This small molecule binds to this protein.
Small molecule (SMILES): CC(C)CCC[C@@H](C)[C@H]1CC[C@H]2[C@@H]3CC=C4C[C@@H](OC(=O)CCC(=O)O)CC[C@]4(C)[C@H]3CC[C@]12C

Sequence of chain 1.C:
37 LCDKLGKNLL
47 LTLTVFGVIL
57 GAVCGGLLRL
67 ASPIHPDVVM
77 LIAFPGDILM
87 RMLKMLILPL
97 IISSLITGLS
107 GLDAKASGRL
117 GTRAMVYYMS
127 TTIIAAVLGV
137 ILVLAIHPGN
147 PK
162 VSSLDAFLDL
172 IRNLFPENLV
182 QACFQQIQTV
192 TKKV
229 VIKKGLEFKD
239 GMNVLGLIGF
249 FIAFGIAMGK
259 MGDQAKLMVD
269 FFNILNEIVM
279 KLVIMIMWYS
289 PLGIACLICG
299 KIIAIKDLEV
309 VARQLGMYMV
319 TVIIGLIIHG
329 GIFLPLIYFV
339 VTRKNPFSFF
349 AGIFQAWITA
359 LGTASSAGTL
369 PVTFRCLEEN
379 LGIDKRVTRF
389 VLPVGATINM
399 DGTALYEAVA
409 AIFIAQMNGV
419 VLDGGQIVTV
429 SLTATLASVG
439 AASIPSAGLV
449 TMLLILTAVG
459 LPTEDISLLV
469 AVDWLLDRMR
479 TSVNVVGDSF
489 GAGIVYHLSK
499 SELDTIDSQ

Binding-site contacts:
Ligand atom CAQ contacts residue ILE335 of chain 1.C at 4.1 Å (hydrophobic).
Ligand atom CAK contacts residue TYR123 of chain 1.C at 4.0 Å (hydrophobic).
Ligand atom CAO contacts residue ILE335 of chain 1.C at 3.7 Å (hydrophobic).
Ligand atom CAV contacts residue ARG119 of chain 1.C at 4.0 Å.
Ligand atom CBF contacts residue PC11 of chain 1.Z at 4.3 Å.
Ligand atom CBG contacts residue SER126 of chain 1.C at 4.1 Å.
Ligand atom CAM contacts residue THR118 of chain 1.C at 4.2 Å.
Ligand atom CAZ contacts residue LEU496 of chain 1.C at 4.0 Å (hydrophobic).
Ligand atom CAI contacts residue ARG119 of chain 1.C at 4.3 Å.
Ligand atom CAS contacts residue PC11 of chain 1.Z at 4.0 Å.
Ligand atom CAD contacts residue LEU496 of chain 1.C at 4.0 Å (hydrophobic).
Ligand atom CAU contacts residue PC11 of chain 1.Z at 3.7 Å.
Ligand atom CAL contacts residue PC11 of chain 1.Z at 3.7 Å.
Ligand atom CAJ contacts residue ILE335 of chain 1.C at 4.5 Å (hydrophobic).
Ligand atom CAI contacts residue VAL122 of chain 1.C at 4.2 Å (hydrophobic).
Ligand atom CAZ contacts residue VAL122 of chain 1.C at 4.2 Å (hydrophobic).
Ligand atom CAV contacts residue LEU496 of chain 1.C at 3.7 Å (hydrophobic).
Ligand atom OAW contacts residue ARG119 of chain 1.C at 4.3 Å.
Ligand atom CAM contacts residue ARG119 of chain 1.C at 3.8 Å.
Ligand atom CAX contacts residue ARG115 of chain 1.C at 4.1 Å.
Ligand atom CAP contacts residue ILE335 of chain 1.C at 3.8 Å (hydrophobic).
Ligand atom CAK contacts residue VAL122 of chain 1.C at 4.2 Å (hydrophobic).
Ligand atom OAG contacts residue PC11 of chain 1.Z at 3.3 Å.
Ligand atom CBC contacts residue ARG119 of chain 1.C at 4.4 Å.
Ligand atom CAR contacts residue PC11 of chain 1.Z at 4.3 Å.
Ligand atom CAQ contacts residue SER126 of chain 1.C at 4.0 Å.
Ligand atom CAB contacts residue PHE331 of chain 1.C at 4.1 Å (hydrophobic).
Ligand atom CAR contacts residue VAL122 of chain 1.C at 3.7 Å (hydrophobic).
Ligand atom OAF contacts residue ARG115 of chain 1.C at 3.2 Å.
Ligand atom CAN contacts residue ILE335 of chain 1.C at 4.2 Å (hydrophobic).
Ligand atom CAL contacts residue THR118 of chain 1.C at 3.9 Å.
Ligand atom CAI contacts residue LEU496 of chain 1.C at 4.1 Å (hydrophobic).
Ligand atom CAP contacts residue SER126 of chain 1.C at 3.8 Å.
Ligand atom CAY contacts residue PC11 of chain 1.Z at 4.2 Å.
Ligand atom CBC contacts residue VAL122 of chain 1.C at 4.1 Å (hydrophobic).
Ligand atom CAB contacts residue ILE335 of chain 1.C at 4.0 Å (hydrophobic).
Ligand atom CAI contacts residue TYR123 of chain 1.C at 4.4 Å (hydrophobic).
Ligand atom CAE contacts residue VAL339 of chain 1.C at 3.9 Å (hydrophobic).
Ligand atom CBE contacts residue SER126 of chain 1.C at 4.4 Å.
Ligand atom CAX contacts residue PC11 of chain 1.Z at 4.2 Å.